Sequence of chain 40.C:
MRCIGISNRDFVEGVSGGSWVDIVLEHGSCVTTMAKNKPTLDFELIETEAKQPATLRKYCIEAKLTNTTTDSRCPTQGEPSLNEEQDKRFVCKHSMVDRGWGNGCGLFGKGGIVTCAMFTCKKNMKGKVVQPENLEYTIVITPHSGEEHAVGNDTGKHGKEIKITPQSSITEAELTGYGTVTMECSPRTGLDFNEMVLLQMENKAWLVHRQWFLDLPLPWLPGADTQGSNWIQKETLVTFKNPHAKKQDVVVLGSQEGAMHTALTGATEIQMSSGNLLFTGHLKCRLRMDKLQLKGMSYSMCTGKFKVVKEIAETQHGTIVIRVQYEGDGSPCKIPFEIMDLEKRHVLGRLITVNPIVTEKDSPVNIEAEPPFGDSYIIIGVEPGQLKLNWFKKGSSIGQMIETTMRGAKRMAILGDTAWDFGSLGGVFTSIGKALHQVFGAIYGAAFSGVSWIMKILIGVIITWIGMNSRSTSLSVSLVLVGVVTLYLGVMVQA

Binding-site contacts:
Ligand atom C8 contacts residue HIS149 of chain 40.C at 3.5 Å.
Ligand atom O6 contacts residue HIS149 of chain 40.C at 3.6 Å.
Ligand atom C8 contacts residue ALA150 of chain 40.C at 4.5 Å (hydrophobic).
Ligand atom C1 contacts residue HIS149 of chain 40.C at 3.7 Å.
Ligand atom C1 contacts residue THR155 of chain 40.C at 3.7 Å.
Ligand atom O7 contacts residue ASN153 of chain 40.C at 4.0 Å.
Ligand atom C2 contacts residue HIS149 of chain 40.C at 3.6 Å.
Ligand atom O5 contacts residue ASN153 of chain 40.C at 2.2 Å (h-bond).
Ligand atom O3 contacts residue HIS149 of chain 40.C at 4.2 Å.
Ligand atom O7 contacts residue ASN103 of chain 40.E at 4.5 Å.
Ligand atom C7 contacts residue TRP101 of chain 40.E at 4.3 Å (hydrophobic).
Ligand atom C8 contacts residue TRP101 of chain 40.E at 4.4 Å (hydrophobic).
Ligand atom C5 contacts residue ASN153 of chain 40.C at 3.6 Å.
Ligand atom C7 contacts residue ASN153 of chain 40.C at 3.6 Å.
Ligand atom O5 contacts residue THR155 of chain 40.C at 3.8 Å.
Ligand atom C6 contacts residue HIS158 of chain 40.C at 3.9 Å.
Ligand atom O5 contacts residue HIS149 of chain 40.C at 3.8 Å.
Ligand atom C1 contacts residue HIS158 of chain 40.C at 4.1 Å.
Ligand atom C3 contacts residue ASN153 of chain 40.C at 3.9 Å.
Ligand atom C1 contacts residue ASN153 of chain 40.C at 1.4 Å.
Ligand atom C2 contacts residue ASN153 of chain 40.C at 2.6 Å.
Ligand atom O6 contacts residue HIS158 of chain 40.C at 3.4 Å.
Ligand atom O5 contacts residue GLY156 of chain 40.C at 3.9 Å.
Ligand atom C8 contacts residue ASN153 of chain 40.C at 3.9 Å.
Ligand atom C4 contacts residue HIS149 of chain 40.C at 3.7 Å.
Ligand atom N2 contacts residue ASN153 of chain 40.C at 3.2 Å (h-bond).
Ligand atom C5 contacts residue HIS158 of chain 40.C at 4.2 Å.
Ligand atom O7 contacts residue GLY102 of chain 40.E at 3.0 Å (h-bond).
Ligand atom C6 contacts residue GLY156 of chain 40.C at 3.8 Å.
Ligand atom C4 contacts residue ASN153 of chain 40.C at 4.2 Å.
Ligand atom C3 contacts residue HIS149 of chain 40.C at 4.3 Å.
Ligand atom O5 contacts residue HIS158 of chain 40.C at 3.2 Å.
Ligand atom C5 contacts residue GLY156 of chain 40.C at 4.0 Å.
Ligand atom C6 contacts residue HIS149 of chain 40.C at 4.1 Å.
Ligand atom C7 contacts residue GLY102 of chain 40.E at 4.0 Å.
Ligand atom C5 contacts residue HIS149 of chain 40.C at 3.6 Å.
Ligand atom O7 contacts residue TRP101 of chain 40.E at 3.4 Å (h-bond).

This small molecule binds to this protein.
Small molecule (SMILES): CC(=O)N[C@H]1[C@H](O[C@H]2[C@H](O)[C@@H](NC(C)=O)CO[C@@H]2CO)O[C@H](CO)[C@@H](O)[C@@H]1O

Sequence of chain 40.E:
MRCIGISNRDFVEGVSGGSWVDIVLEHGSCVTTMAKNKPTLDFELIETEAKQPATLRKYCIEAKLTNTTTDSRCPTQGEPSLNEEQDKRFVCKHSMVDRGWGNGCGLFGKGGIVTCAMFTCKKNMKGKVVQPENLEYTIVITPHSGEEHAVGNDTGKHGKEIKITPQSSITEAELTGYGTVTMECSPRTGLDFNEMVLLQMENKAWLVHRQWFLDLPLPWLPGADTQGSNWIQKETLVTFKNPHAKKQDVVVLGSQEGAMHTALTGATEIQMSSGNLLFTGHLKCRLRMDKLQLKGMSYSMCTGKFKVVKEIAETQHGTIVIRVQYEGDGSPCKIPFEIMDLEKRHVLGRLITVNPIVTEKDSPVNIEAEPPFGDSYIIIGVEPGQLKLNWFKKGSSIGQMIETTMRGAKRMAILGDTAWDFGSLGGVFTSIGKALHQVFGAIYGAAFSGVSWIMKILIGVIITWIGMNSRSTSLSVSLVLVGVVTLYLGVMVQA